Sequence of chain 51.A:
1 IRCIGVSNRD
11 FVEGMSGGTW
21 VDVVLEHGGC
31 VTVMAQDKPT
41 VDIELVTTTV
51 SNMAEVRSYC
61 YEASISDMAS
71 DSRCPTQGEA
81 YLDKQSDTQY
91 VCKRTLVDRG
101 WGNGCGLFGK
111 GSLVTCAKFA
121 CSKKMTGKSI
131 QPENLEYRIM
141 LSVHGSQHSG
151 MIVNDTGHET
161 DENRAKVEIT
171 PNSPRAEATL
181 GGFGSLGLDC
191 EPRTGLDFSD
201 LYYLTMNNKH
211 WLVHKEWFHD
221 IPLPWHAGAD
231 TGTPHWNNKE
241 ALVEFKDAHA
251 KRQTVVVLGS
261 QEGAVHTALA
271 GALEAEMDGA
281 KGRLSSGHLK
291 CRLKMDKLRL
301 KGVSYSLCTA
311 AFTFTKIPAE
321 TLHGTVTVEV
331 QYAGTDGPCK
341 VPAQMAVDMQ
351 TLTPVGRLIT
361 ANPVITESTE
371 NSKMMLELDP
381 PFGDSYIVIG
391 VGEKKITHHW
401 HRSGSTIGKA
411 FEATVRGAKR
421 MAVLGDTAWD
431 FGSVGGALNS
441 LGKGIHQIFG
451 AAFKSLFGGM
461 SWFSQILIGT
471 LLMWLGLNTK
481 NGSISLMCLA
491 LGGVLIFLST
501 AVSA

This protein binds this small molecule.
Small molecule (SMILES): CC(=O)N[C@@H]1[C@@H](O)[C@H](O)[C@@H](CO)O[C@H]1O

Binding-site contacts:
Ligand atom C5 contacts residue ASN154 of chain 51.A at 3.8 Å.
Ligand atom O7 contacts residue ASP161 of chain 51.A at 3.7 Å.
Ligand atom N2 contacts residue ASN154 of chain 51.A at 3.0 Å (h-bond).
Ligand atom O3 contacts residue THR160 of chain 51.A at 4.3 Å.
Ligand atom C8 contacts residue ASN154 of chain 51.A at 4.1 Å.
Ligand atom C7 contacts residue THR160 of chain 51.A at 3.4 Å.
Ligand atom O6 contacts residue HIS158 of chain 51.A at 3.4 Å (h-bond).
Ligand atom C8 contacts residue ILE152 of chain 51.A at 4.3 Å (hydrophobic).
Ligand atom C8 contacts residue VAL153 of chain 51.A at 4.4 Å (hydrophobic).
Ligand atom C1 contacts residue ASN154 of chain 51.A at 1.6 Å.
Ligand atom C1 contacts residue THR160 of chain 51.A at 3.0 Å.
Ligand atom O7 contacts residue ASN154 of chain 51.A at 2.7 Å (h-bond).
Ligand atom C5 contacts residue THR160 of chain 51.A at 3.7 Å.
Ligand atom C6 contacts residue HIS158 of chain 51.A at 4.0 Å.
Ligand atom N2 contacts residue THR160 of chain 51.A at 3.5 Å.
Ligand atom C7 contacts residue ASN154 of chain 51.A at 3.0 Å.
Ligand atom C4 contacts residue THR160 of chain 51.A at 3.6 Å.
Ligand atom C2 contacts residue THR160 of chain 51.A at 2.7 Å.
Ligand atom C2 contacts residue ASN154 of chain 51.A at 2.5 Å.
Ligand atom O5 contacts residue HIS158 of chain 51.A at 3.8 Å.
Ligand atom C3 contacts residue ASN154 of chain 51.A at 3.9 Å.
Ligand atom C3 contacts residue THR160 of chain 51.A at 3.9 Å.
Ligand atom O5 contacts residue THR160 of chain 51.A at 3.2 Å.
Ligand atom C4 contacts residue ASN154 of chain 51.A at 4.3 Å.
Ligand atom O5 contacts residue ASN154 of chain 51.A at 2.4 Å (h-bond).
Ligand atom O7 contacts residue THR160 of chain 51.A at 2.5 Å.
Ligand atom C6 contacts residue THR160 of chain 51.A at 3.7 Å.